Binding-site contacts:
Ligand atom C14 contacts residue PHE17 of chain 1.C at 3.7 Å (hydrophobic).
Ligand atom C12 contacts residue LYS35 of chain 1.C at 4.1 Å.
Ligand atom N3 contacts residue ALA33 of chain 1.C at 4.1 Å.
Ligand atom N3 contacts residue GLU89 of chain 1.C at 4.0 Å.
Ligand atom C15 contacts residue ASP154 of chain 1.C at 3.8 Å.
Ligand atom C2 contacts residue VAL94 of chain 1.C at 4.0 Å (hydrophobic).
Ligand atom C6 contacts residue GLU89 of chain 1.C at 4.2 Å.
Ligand atom C6 contacts residue ALA33 of chain 1.C at 3.8 Å (hydrophobic).
Ligand atom C9 contacts residue LEU12 of chain 1.C at 4.1 Å (hydrophobic).
Ligand atom C15 contacts residue PHE17 of chain 1.C at 3.5 Å (hydrophobic).
Ligand atom C4 contacts residue ALA33 of chain 1.C at 3.7 Å (hydrophobic).
Ligand atom C13 contacts residue ASP154 of chain 1.C at 3.5 Å.
Ligand atom C2 contacts residue LEU142 of chain 1.C at 4.1 Å (hydrophobic).
Ligand atom N5 contacts residue ILE72 of chain 1.C at 4.1 Å.
Ligand atom N3 contacts residue LEU142 of chain 1.C at 3.7 Å.
Ligand atom C15 contacts residue LYS35 of chain 1.C at 4.2 Å.
Ligand atom C4 contacts residue GLU89 of chain 1.C at 4.0 Å.
Ligand atom N5 contacts residue GLU89 of chain 1.C at 3.2 Å (salt-bridge).
Ligand atom C11 contacts residue ILE153 of chain 1.C at 3.7 Å (hydrophobic).
Ligand atom C14 contacts residue LYS35 of chain 1.C at 3.0 Å.
Ligand atom N3 contacts residue PRO91 of chain 1.C at 3.8 Å.
Ligand atom C8 contacts residue ALA33 of chain 1.C at 4.2 Å (hydrophobic).
Ligand atom N5 contacts residue LEU142 of chain 1.C at 3.9 Å.
Ligand atom C16 contacts residue PHE17 of chain 1.C at 4.1 Å (hydrophobic).
Ligand atom C15 contacts residue ILE153 of chain 1.C at 4.1 Å (hydrophobic).
Ligand atom C14 contacts residue ASP154 of chain 1.C at 3.2 Å.
Ligand atom N10 contacts residue ILE153 of chain 1.C at 3.9 Å.
Ligand atom C2 contacts residue ARG90 of chain 1.C at 3.7 Å.
Ligand atom C8 contacts residue LEU142 of chain 1.C at 3.8 Å (hydrophobic).
Ligand atom C4 contacts residue LEU142 of chain 1.C at 3.5 Å (hydrophobic).
Ligand atom N5 contacts residue ALA33 of chain 1.C at 3.4 Å.
Ligand atom N3 contacts residue ARG90 of chain 1.C at 3.5 Å.
Ligand atom C2 contacts residue LEU12 of chain 1.C at 4.0 Å (hydrophobic).
Ligand atom C12 contacts residue ILE153 of chain 1.C at 4.1 Å (hydrophobic).
Ligand atom C16 contacts residue VAL20 of chain 1.C at 4.2 Å (hydrophobic).
Ligand atom C16 contacts residue ILE153 of chain 1.C at 3.5 Å (hydrophobic).
Ligand atom C13 contacts residue LYS35 of chain 1.C at 3.1 Å.
Ligand atom C11 contacts residue VAL20 of chain 1.C at 4.1 Å (hydrophobic).
Ligand atom C1 contacts residue LEU12 of chain 1.C at 3.7 Å (hydrophobic).
Ligand atom N10 contacts residue VAL20 of chain 1.C at 4.1 Å.

A small-molecule ligand and the protein it binds are described below.
Small molecule (SMILES): c1ccc(Nc2c[nH]c3ncccc23)cc1

Sequence of chain 1.C:
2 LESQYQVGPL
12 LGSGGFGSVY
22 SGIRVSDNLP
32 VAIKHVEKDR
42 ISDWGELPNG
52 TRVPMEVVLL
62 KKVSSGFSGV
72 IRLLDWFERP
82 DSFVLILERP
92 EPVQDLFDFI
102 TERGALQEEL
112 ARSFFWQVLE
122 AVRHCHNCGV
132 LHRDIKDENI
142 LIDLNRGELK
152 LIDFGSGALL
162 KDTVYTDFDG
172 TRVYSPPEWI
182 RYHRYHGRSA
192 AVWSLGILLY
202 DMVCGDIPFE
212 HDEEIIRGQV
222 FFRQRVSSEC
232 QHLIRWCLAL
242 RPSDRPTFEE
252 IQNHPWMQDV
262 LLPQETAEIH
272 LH